Sequence of chain 4.D:
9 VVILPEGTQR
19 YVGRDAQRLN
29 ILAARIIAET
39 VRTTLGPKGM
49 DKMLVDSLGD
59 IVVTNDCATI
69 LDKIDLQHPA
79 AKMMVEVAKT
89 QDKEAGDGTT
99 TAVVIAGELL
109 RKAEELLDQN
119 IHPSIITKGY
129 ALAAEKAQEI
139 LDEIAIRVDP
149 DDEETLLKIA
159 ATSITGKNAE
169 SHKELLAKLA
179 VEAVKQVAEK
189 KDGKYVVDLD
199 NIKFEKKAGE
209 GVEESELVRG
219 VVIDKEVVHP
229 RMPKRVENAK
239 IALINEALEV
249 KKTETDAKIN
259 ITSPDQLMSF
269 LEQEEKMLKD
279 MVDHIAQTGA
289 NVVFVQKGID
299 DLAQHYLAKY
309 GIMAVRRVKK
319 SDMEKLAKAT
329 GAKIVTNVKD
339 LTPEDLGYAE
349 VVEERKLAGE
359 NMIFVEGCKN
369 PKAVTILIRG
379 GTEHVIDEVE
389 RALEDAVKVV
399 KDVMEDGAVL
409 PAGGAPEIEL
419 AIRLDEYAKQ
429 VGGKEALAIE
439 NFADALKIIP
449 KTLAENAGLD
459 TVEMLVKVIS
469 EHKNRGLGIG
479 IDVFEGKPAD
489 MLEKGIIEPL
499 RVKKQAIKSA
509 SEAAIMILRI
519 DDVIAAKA

A small-molecule ligand and the protein it binds are described below.
Small molecule (SMILES): Nc1ncnc2c1ncn2[C@@H]1O[C@H](CO[P](=O)(O)O[P](=O)(O)NP(=O)(O)O)[C@@H](O)[C@H]1O

Binding-site contacts:
Ligand atom PA contacts residue MG1 of chain 4.K at 3.5 Å.
Ligand atom O3G contacts residue ASP95 of chain 4.D at 3.3 Å (salt-bridge).
Ligand atom O1B contacts residue GLY96 of chain 4.D at 3.0 Å (h-bond).
Ligand atom O2G contacts residue GLY94 of chain 4.D at 3.6 Å (h-bond).
Ligand atom O1A contacts residue LEU43 of chain 4.D at 3.3 Å.
Ligand atom O3G contacts residue MG1 of chain 4.K at 2.2 Å.
Ligand atom N3 contacts residue GLY411 of chain 4.D at 3.4 Å.
Ligand atom O1G contacts residue THR98 of chain 4.D at 3.2 Å (h-bond).
Ligand atom O2B contacts residue THR98 of chain 4.D at 3.5 Å.
Ligand atom C5 contacts residue PRO45 of chain 4.D at 3.4 Å (hydrophobic).
Ligand atom O4' contacts residue LEU451 of chain 4.D at 3.4 Å.
Ligand atom O2A contacts residue MG1 of chain 4.K at 2.2 Å.
Ligand atom O2' contacts residue GLU496 of chain 4.D at 3.0 Å (salt-bridge).
Ligand atom O3A contacts residue LEU43 of chain 4.D at 3.5 Å.
Ligand atom PB contacts residue GLY96 of chain 4.D at 3.5 Å.
Ligand atom O2G contacts residue ASP95 of chain 4.D at 3.6 Å.
Ligand atom C6 contacts residue PRO45 of chain 4.D at 3.4 Å (hydrophobic).
Ligand atom O2G contacts residue GLY96 of chain 4.D at 3.3 Å (h-bond).
Ligand atom O4' contacts residue GLY44 of chain 4.D at 3.5 Å.
Ligand atom N3B contacts residue THR97 of chain 4.D at 3.0 Å (h-bond).
Ligand atom C2 contacts residue ILE479 of chain 4.D at 3.3 Å (hydrophobic).
Ligand atom O1A contacts residue GLY44 of chain 4.D at 2.9 Å (h-bond).
Ligand atom O2G contacts residue THR97 of chain 4.D at 2.7 Å (h-bond).
Ligand atom PG contacts residue THR97 of chain 4.D at 3.2 Å.
Ligand atom N6 contacts residue ILE494 of chain 4.D at 3.2 Å.
Ligand atom O2B contacts residue GLY96 of chain 4.D at 3.4 Å.
Ligand atom O1B contacts residue MG1 of chain 4.K at 3.1 Å.
Ligand atom O1G contacts residue CYS65 of chain 4.D at 3.4 Å (h-bond).
Ligand atom N3B contacts residue THR98 of chain 4.D at 3.0 Å (h-bond).
Ligand atom O2B contacts residue LEU43 of chain 4.D at 3.5 Å.
Ligand atom O2' contacts residue ALA410 of chain 4.D at 2.9 Å.
Ligand atom N3B contacts residue GLY96 of chain 4.D at 3.4 Å (h-bond).
Ligand atom O2' contacts residue GLY411 of chain 4.D at 3.1 Å (h-bond).
Ligand atom O5' contacts residue GLY44 of chain 4.D at 2.9 Å (h-bond).
Ligand atom O1G contacts residue THR97 of chain 4.D at 3.0 Å (h-bond).
Ligand atom O1G contacts residue ASP64 of chain 4.D at 3.6 Å.
Ligand atom O5' contacts residue LEU43 of chain 4.D at 3.5 Å.
Ligand atom O2B contacts residue THR99 of chain 4.D at 2.6 Å (h-bond).
Ligand atom PA contacts residue GLY44 of chain 4.D at 3.5 Å.
Ligand atom O1A contacts residue THR42 of chain 4.D at 2.9 Å (h-bond).